Sequence of chain 1.H:
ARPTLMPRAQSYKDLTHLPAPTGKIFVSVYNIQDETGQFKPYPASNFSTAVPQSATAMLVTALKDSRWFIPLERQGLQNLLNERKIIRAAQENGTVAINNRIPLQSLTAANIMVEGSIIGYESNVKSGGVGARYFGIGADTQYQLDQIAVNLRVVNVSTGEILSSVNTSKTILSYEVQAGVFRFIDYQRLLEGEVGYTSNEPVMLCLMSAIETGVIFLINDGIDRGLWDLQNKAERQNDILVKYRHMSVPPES

Binding-site contacts:
Ligand atom CZ contacts residue ILE122 of chain 1.G at 3.6 Å (hydrophobic).
Ligand atom C contacts residue THR46 of chain 1.H at 4.0 Å.
Ligand atom O contacts residue LYS48 of chain 1.H at 3.7 Å.
Ligand atom O contacts residue LEU251 of chain 1.H at 3.8 Å.
Ligand atom CD1 contacts residue ILE122 of chain 1.G at 3.6 Å (hydrophobic).
Ligand atom CD2 contacts residue ASN123 of chain 1.G at 3.7 Å.
Ligand atom CD contacts residue TRP252 of chain 1.H at 3.6 Å (hydrophobic).
Ligand atom NE2 contacts residue ILE49 of chain 1.H at 3.8 Å.
Ligand atom CD contacts residue ASN135 of chain 1.H at 4.0 Å.
Ligand atom NE2 contacts residue PRO45 of chain 1.H at 3.9 Å.
Ligand atom NE2 contacts residue GLY47 of chain 1.H at 3.0 Å (h-bond).
Ligand atom C contacts residue LEU251 of chain 1.H at 3.7 Å (hydrophobic).
Ligand atom CG1 contacts residue LEU187 of chain 1.H at 4.0 Å (hydrophobic).
Ligand atom N contacts residue GLY47 of chain 1.H at 3.8 Å.
Ligand atom N contacts residue LEU251 of chain 1.H at 3.1 Å (h-bond).
Ligand atom O contacts residue ASN135 of chain 1.H at 3.7 Å.
Ligand atom CG contacts residue ASN135 of chain 1.H at 3.5 Å.
Ligand atom NE2 contacts residue TRP252 of chain 1.H at 3.6 Å.
Ligand atom OH contacts residue ILE122 of chain 1.G at 3.6 Å.
Ligand atom OE1 contacts residue TRP252 of chain 1.H at 3.7 Å.
Ligand atom CB contacts residue LEU251 of chain 1.H at 3.6 Å (hydrophobic).
Ligand atom CG contacts residue ILE49 of chain 1.H at 3.9 Å (hydrophobic).
Ligand atom CA contacts residue LYS48 of chain 1.H at 3.8 Å.
Ligand atom CG2 contacts residue LEU251 of chain 1.H at 3.7 Å (hydrophobic).
Ligand atom OE1 contacts residue ASP253 of chain 1.H at 3.2 Å (salt-bridge).
Ligand atom N contacts residue LYS48 of chain 1.H at 3.4 Å (salt-bridge).
Ligand atom CE1 contacts residue ILE122 of chain 1.G at 3.6 Å (hydrophobic).
Ligand atom CB contacts residue GLY47 of chain 1.H at 3.7 Å.
Ligand atom NE2 contacts residue ASP253 of chain 1.H at 3.5 Å (salt-bridge).
Ligand atom CG2 contacts residue TRP252 of chain 1.H at 3.5 Å (hydrophobic).
Ligand atom CA contacts residue GLY47 of chain 1.H at 3.8 Å.
Ligand atom CD contacts residue GLY47 of chain 1.H at 3.7 Å.
Ligand atom OE1 contacts residue THR46 of chain 1.H at 3.4 Å (h-bond).
Ligand atom CE2 contacts residue ASN123 of chain 1.G at 3.5 Å.
Ligand atom CA contacts residue LEU251 of chain 1.H at 3.4 Å (hydrophobic).
Ligand atom CD contacts residue ASP253 of chain 1.H at 4.0 Å.
Ligand atom CG1 contacts residue GLY250 of chain 1.H at 3.4 Å.
Ligand atom CG contacts residue GLY47 of chain 1.H at 3.7 Å.
Ligand atom CG1 contacts residue ILE136 of chain 1.H at 3.8 Å (hydrophobic).
Ligand atom CD contacts residue THR46 of chain 1.H at 3.8 Å.

The small molecule below binds the protein below.
Small molecule (SMILES): CC(C)[C@H](N)C(=O)N[C@H](C(=O)N1CCC[C@H]1C(=O)N[C@@H](CCC(N)=O)C(=O)N[C@@H](Cc1ccc(O)cc1)C(=O)NCC=O)C(C)C

Sequence of chain 1.G:
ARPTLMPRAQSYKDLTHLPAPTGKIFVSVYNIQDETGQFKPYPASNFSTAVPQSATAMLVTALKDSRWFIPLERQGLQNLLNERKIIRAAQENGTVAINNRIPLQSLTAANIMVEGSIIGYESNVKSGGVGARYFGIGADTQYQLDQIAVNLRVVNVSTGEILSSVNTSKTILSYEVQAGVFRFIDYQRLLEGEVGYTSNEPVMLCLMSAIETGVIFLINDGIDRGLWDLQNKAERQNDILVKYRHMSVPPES